This small molecule binds to this protein.
Small molecule (SMILES): Cn1nnc2ccc(NC(=O)c3nccn3Cc3ccccc3)cc21

Sequence of chain 1.A:
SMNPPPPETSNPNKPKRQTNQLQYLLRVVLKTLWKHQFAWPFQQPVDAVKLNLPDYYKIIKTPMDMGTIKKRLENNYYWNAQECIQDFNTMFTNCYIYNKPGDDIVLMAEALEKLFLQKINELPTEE

Binding-site contacts:
Ligand atom CAT contacts residue ILE105 of chain 1.A at 4.2 Å (hydrophobic).
Ligand atom CAJ contacts residue VAL46 of chain 1.A at 3.6 Å (hydrophobic).
Ligand atom NAP contacts residue ASN99 of chain 1.A at 2.9 Å (h-bond).
Ligand atom CAT contacts residue PRO41 of chain 1.A at 3.9 Å (hydrophobic).
Ligand atom CAK contacts residue TRP40 of chain 1.A at 3.5 Å (hydrophobic).
Ligand atom CAI contacts residue VAL46 of chain 1.A at 3.8 Å (hydrophobic).
Ligand atom NAX contacts residue ASN99 of chain 1.A at 3.8 Å.
Ligand atom CAR contacts residue LEU51 of chain 1.A at 3.6 Å (hydrophobic).
Ligand atom CAF contacts residue GLN44 of chain 1.A at 4.2 Å.
Ligand atom CAW contacts residue ILE105 of chain 1.A at 3.9 Å (hydrophobic).
Ligand atom CAA contacts residue ASN99 of chain 1.A at 3.5 Å.
Ligand atom NAO contacts residue CYS95 of chain 1.A at 4.0 Å.
Ligand atom CAJ contacts residue PRO41 of chain 1.A at 4.1 Å (hydrophobic).
Ligand atom CAL contacts residue LEU51 of chain 1.A at 3.9 Å (hydrophobic).
Ligand atom CAJ contacts residue ILE105 of chain 1.A at 4.2 Å (hydrophobic).
Ligand atom NAP contacts residue TYR56 of chain 1.A at 4.0 Å.
Ligand atom NAO contacts residue TYR56 of chain 1.A at 4.2 Å.
Ligand atom CAA contacts residue TYR98 of chain 1.A at 4.1 Å (hydrophobic).
Ligand atom CAU contacts residue LEU51 of chain 1.A at 4.2 Å (hydrophobic).
Ligand atom CAE contacts residue MET108 of chain 1.A at 4.0 Å (hydrophobic).
Ligand atom NAO contacts residue ILE105 of chain 1.A at 4.2 Å.
Ligand atom CAM contacts residue LEU51 of chain 1.A at 3.8 Å (hydrophobic).
Ligand atom CAA contacts residue LEU53 of chain 1.A at 3.5 Å (hydrophobic).
Ligand atom CAF contacts residue PRO41 of chain 1.A at 4.0 Å (hydrophobic).
Ligand atom CAF contacts residue TRP40 of chain 1.A at 3.9 Å (hydrophobic).
Ligand atom NAQ contacts residue LEU51 of chain 1.A at 3.9 Å.
Ligand atom NAY contacts residue LEU51 of chain 1.A at 4.0 Å.
Ligand atom CAI contacts residue PRO41 of chain 1.A at 3.1 Å (hydrophobic).
Ligand atom NAO contacts residue ASN99 of chain 1.A at 3.6 Å (h-bond).
Ligand atom CAT contacts residue LEU51 of chain 1.A at 4.2 Å (hydrophobic).
Ligand atom CAV contacts residue ILE105 of chain 1.A at 3.9 Å (hydrophobic).
Ligand atom NAQ contacts residue PRO41 of chain 1.A at 3.5 Å.
Ligand atom CAU contacts residue PRO41 of chain 1.A at 4.0 Å (hydrophobic).
Ligand atom OAB contacts residue LEU51 of chain 1.A at 3.4 Å.
Ligand atom CAI contacts residue ILE105 of chain 1.A at 4.2 Å (hydrophobic).
Ligand atom CAR contacts residue PRO41 of chain 1.A at 4.0 Å (hydrophobic).
Ligand atom NAP contacts residue TYR98 of chain 1.A at 4.0 Å.
Ligand atom NAN contacts residue PRO41 of chain 1.A at 3.5 Å.
Ligand atom CAV contacts residue VAL46 of chain 1.A at 3.9 Å (hydrophobic).
Ligand atom CAJ contacts residue PHE42 of chain 1.A at 4.0 Å (hydrophobic).